Sequence of chain 26.C:
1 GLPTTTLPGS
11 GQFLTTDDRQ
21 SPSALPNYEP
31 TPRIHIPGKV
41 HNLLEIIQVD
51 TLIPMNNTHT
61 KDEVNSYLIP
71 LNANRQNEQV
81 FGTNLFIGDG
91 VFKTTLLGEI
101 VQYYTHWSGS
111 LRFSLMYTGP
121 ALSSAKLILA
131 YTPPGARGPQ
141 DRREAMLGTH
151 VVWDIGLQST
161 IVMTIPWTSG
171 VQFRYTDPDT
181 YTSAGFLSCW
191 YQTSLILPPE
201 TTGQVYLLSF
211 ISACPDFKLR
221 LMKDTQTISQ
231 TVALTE

Sequence of chain 30.A:
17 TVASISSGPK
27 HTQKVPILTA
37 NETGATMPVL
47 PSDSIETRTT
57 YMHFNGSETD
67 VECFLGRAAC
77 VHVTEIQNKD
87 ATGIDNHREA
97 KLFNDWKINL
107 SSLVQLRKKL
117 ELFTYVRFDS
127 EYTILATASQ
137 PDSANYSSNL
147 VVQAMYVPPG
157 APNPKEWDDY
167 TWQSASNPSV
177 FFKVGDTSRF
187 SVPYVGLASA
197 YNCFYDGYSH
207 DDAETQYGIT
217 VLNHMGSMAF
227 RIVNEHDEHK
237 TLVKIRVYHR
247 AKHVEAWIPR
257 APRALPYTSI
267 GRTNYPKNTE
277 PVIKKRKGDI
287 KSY

This protein binds this small molecule.
Small molecule (SMILES): Cc1cc(CCCOc2c(Cl)cc(C3=NCCO3)cc2Cl)on1

Binding-site contacts:
Ligand atom C5A contacts residue VAL176 of chain 30.A at 3.5 Å (hydrophobic).
Ligand atom O1 contacts residue ILE104 of chain 30.A at 3.4 Å.
Ligand atom C1B contacts residue VAL188 of chain 30.A at 4.0 Å (hydrophobic).
Ligand atom CL1 contacts residue LEU25 of chain 30.C at 3.7 Å.
Ligand atom C5B contacts residue TYR152 of chain 30.A at 3.7 Å (hydrophobic).
Ligand atom CL2 contacts residue ILE104 of chain 30.A at 3.5 Å.
Ligand atom O1A contacts residue PHE186 of chain 30.A at 3.4 Å.
Ligand atom C2C contacts residue VAL191 of chain 30.A at 4.0 Å (hydrophobic).
Ligand atom C2B contacts residue MET224 of chain 30.A at 4.0 Å (hydrophobic).
Ligand atom C3C contacts residue ILE104 of chain 30.A at 3.7 Å (hydrophobic).
Ligand atom C4A contacts residue ALA150 of chain 30.A at 4.0 Å (hydrophobic).
Ligand atom C4 contacts residue LEU106 of chain 30.A at 3.9 Å (hydrophobic).
Ligand atom C4A contacts residue PRO174 of chain 30.A at 3.0 Å (hydrophobic).
Ligand atom N3A contacts residue ALA24 of chain 30.C at 3.8 Å.
Ligand atom CL1 contacts residue TYR152 of chain 30.A at 3.9 Å.
Ligand atom C2B contacts residue TYR128 of chain 30.A at 3.9 Å (hydrophobic).
Ligand atom C4B contacts residue PHE186 of chain 30.A at 3.9 Å (hydrophobic).
Ligand atom O1B contacts residue VAL188 of chain 30.A at 3.7 Å.
Ligand atom O1A contacts residue MET224 of chain 30.A at 3.5 Å (h-bond).
Ligand atom C4A contacts residue SER175 of chain 30.A at 3.7 Å.
Ligand atom C5 contacts residue TYR128 of chain 30.A at 3.8 Å (hydrophobic).
Ligand atom N3A contacts residue PRO174 of chain 30.A at 3.3 Å (h-bond).
Ligand atom C6B contacts residue TYR152 of chain 30.A at 3.9 Å (hydrophobic).
Ligand atom C3 contacts residue LEU106 of chain 30.A at 3.8 Å (hydrophobic).
Ligand atom CL1 contacts residue VAL188 of chain 30.A at 3.7 Å.
Ligand atom C31 contacts residue LEU106 of chain 30.A at 4.0 Å (hydrophobic).
Ligand atom CL2 contacts residue TYR128 of chain 30.A at 3.2 Å.
Ligand atom CL2 contacts residue MET224 of chain 30.A at 3.4 Å.
Ligand atom C2A contacts residue TYR152 of chain 30.A at 3.8 Å (hydrophobic).
Ligand atom C3C contacts residue TYR152 of chain 30.A at 3.8 Å (hydrophobic).
Ligand atom C4B contacts residue TYR152 of chain 30.A at 3.6 Å (hydrophobic).
Ligand atom C2A contacts residue PHE186 of chain 30.A at 3.8 Å (hydrophobic).
Ligand atom C3B contacts residue PHE186 of chain 30.A at 3.9 Å (hydrophobic).
Ligand atom N3A contacts residue TYR152 of chain 30.A at 4.0 Å.
Ligand atom O1 contacts residue MET221 of chain 30.A at 3.5 Å (h-bond).
Ligand atom C3B contacts residue MET224 of chain 30.A at 3.6 Å (hydrophobic).
Ligand atom N2 contacts residue MET221 of chain 30.A at 3.5 Å (h-bond).
Ligand atom C5A contacts residue PHE186 of chain 30.A at 4.0 Å (hydrophobic).
Ligand atom C5A contacts residue ALA150 of chain 30.A at 3.5 Å (hydrophobic).
Ligand atom C1C contacts residue TYR128 of chain 30.A at 3.3 Å (hydrophobic).

Sequence of chain 30.C:
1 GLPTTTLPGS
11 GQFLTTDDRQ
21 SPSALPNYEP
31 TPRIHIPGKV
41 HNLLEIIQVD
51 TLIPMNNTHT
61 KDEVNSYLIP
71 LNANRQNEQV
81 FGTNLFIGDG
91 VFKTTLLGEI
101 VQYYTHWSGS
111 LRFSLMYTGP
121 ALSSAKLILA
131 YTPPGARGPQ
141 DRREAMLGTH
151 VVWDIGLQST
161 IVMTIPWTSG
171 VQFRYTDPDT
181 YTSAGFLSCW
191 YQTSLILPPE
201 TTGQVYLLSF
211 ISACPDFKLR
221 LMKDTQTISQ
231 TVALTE